This protein binds this small molecule.
Small molecule (SMILES): CCCCCCCCCCCC[N+](C)(C)CCCS(=O)(=O)O

Binding-site contacts:
Ligand atom O1S contacts residue PHE223 of chain 18.A at 4.5 Å.
Ligand atom C16 contacts residue ASP229 of chain 18.A at 4.3 Å.
Ligand atom C9 contacts residue C151 of chain 18.D at 3.4 Å.
Ligand atom O3S contacts residue TRP374 of chain 18.A at 3.3 Å.
Ligand atom C1 contacts residue TRP374 of chain 18.A at 3.6 Å (hydrophobic).
Ligand atom O1S contacts residue GLY222 of chain 18.A at 2.3 Å (h-bond).
Ligand atom O2S contacts residue ARG224 of chain 18.A at 4.5 Å.
Ligand atom C12 contacts residue C151 of chain 18.D at 3.4 Å.
Ligand atom C11 contacts residue C151 of chain 18.D at 3.5 Å.
Ligand atom O3S contacts residue ARG224 of chain 18.A at 2.9 Å (salt-bridge).
Ligand atom O1S contacts residue LYS215 of chain 18.A at 2.7 Å (salt-bridge).
Ligand atom O1S contacts residue TRP374 of chain 18.A at 4.3 Å.
Ligand atom C7 contacts residue C151 of chain 18.D at 3.4 Å.
Ligand atom O2S contacts residue GLY222 of chain 18.A at 3.3 Å (h-bond).
Ligand atom S1 contacts residue TRP374 of chain 18.A at 4.0 Å.
Ligand atom C6 contacts residue C151 of chain 18.D at 4.2 Å.
Ligand atom S1 contacts residue LYS215 of chain 18.A at 4.1 Å.
Ligand atom O3S contacts residue GLY222 of chain 18.A at 2.9 Å (h-bond).
Ligand atom C13 contacts residue C151 of chain 18.D at 4.5 Å.
Ligand atom C3 contacts residue TRP374 of chain 18.A at 4.3 Å (hydrophobic).
Ligand atom S1 contacts residue GLY222 of chain 18.A at 3.0 Å (h-bond).
Ligand atom C5 contacts residue C151 of chain 18.D at 4.0 Å.
Ligand atom O3S contacts residue PHE223 of chain 18.A at 3.9 Å.
Ligand atom S1 contacts residue ARG224 of chain 18.A at 4.3 Å.
Ligand atom C8 contacts residue C151 of chain 18.D at 3.7 Å.
Ligand atom C2 contacts residue TRP374 of chain 18.A at 4.1 Å (hydrophobic).
Ligand atom C10 contacts residue C151 of chain 18.D at 3.4 Å.

Sequence of chain 18.A:
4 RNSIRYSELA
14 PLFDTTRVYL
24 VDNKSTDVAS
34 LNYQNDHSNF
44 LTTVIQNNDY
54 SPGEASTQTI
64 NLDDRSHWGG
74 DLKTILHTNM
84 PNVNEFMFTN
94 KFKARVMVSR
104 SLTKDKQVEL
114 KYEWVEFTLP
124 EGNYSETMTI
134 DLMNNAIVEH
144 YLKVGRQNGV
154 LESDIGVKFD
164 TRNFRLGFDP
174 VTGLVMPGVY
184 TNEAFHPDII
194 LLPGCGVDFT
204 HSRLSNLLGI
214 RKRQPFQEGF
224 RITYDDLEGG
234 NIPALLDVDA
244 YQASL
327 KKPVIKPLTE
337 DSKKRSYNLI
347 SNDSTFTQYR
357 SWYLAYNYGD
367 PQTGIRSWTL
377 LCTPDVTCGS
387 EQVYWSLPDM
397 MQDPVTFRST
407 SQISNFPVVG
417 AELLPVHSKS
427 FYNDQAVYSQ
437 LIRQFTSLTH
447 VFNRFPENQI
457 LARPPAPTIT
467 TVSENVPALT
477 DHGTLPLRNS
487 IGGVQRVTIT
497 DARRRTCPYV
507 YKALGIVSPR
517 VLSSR